Sequence of chain 1.B:
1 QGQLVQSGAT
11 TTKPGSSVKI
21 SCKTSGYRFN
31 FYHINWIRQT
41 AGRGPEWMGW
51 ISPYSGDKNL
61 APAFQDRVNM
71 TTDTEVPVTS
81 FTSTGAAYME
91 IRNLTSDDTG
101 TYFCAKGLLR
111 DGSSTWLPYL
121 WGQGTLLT

Sequence of chain 1.A:
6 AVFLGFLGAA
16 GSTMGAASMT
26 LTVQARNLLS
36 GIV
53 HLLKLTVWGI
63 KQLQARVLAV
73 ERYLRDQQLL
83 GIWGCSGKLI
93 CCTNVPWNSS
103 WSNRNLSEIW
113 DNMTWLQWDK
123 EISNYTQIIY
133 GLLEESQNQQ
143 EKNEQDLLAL

Binding-site contacts:
Ligand atom C8 contacts residue LEU108 of chain 1.B at 3.2 Å (hydrophobic).
Ligand atom C1 contacts residue GLU110 of chain 1.A at 4.4 Å.
Ligand atom C8 contacts residue GLU110 of chain 1.A at 4.4 Å.
Ligand atom C1 contacts residue MET115 of chain 1.A at 4.4 Å (hydrophobic).
Ligand atom C3 contacts residue ARG106 of chain 1.A at 3.9 Å.
Ligand atom C2 contacts residue ASN114 of chain 1.A at 2.5 Å.
Ligand atom C6 contacts residue GLN119 of chain 1.A at 4.3 Å.
Ligand atom O5 contacts residue MET115 of chain 1.A at 3.7 Å.
Ligand atom C1 contacts residue TYR32 of chain 1.B at 3.5 Å (hydrophobic).
Ligand atom O5 contacts residue TYR32 of chain 1.B at 4.3 Å.
Ligand atom C1 contacts residue ARG106 of chain 1.A at 4.0 Å.
Ligand atom O3 contacts residue ARG106 of chain 1.A at 4.1 Å.
Ligand atom O5 contacts residue GLN119 of chain 1.A at 4.3 Å.
Ligand atom C5 contacts residue ASN114 of chain 1.A at 3.7 Å.
Ligand atom N2 contacts residue LEU108 of chain 1.B at 4.3 Å.
Ligand atom C1 contacts residue ASN114 of chain 1.A at 1.4 Å.
Ligand atom O7 contacts residue GLU110 of chain 1.A at 3.5 Å.
Ligand atom C2 contacts residue TYR32 of chain 1.B at 4.3 Å (hydrophobic).
Ligand atom N2 contacts residue ASN114 of chain 1.A at 2.9 Å (h-bond).
Ligand atom C7 contacts residue ASN114 of chain 1.A at 3.8 Å.
Ligand atom C7 contacts residue LEU108 of chain 1.B at 4.3 Å (hydrophobic).
Ligand atom C7 contacts residue GLU110 of chain 1.A at 4.0 Å.
Ligand atom C4 contacts residue ASN114 of chain 1.A at 4.2 Å.
Ligand atom C4 contacts residue ARG106 of chain 1.A at 3.4 Å.
Ligand atom O4 contacts residue GLN1 of chain 1.B at 3.9 Å.
Ligand atom O4 contacts residue ARG106 of chain 1.A at 3.9 Å.
Ligand atom O7 contacts residue PRO59 of chain 1.C at 4.0 Å.
Ligand atom C8 contacts residue LEU109 of chain 1.B at 3.7 Å (hydrophobic).
Ligand atom O5 contacts residue ARG106 of chain 1.A at 3.5 Å (salt-bridge).
Ligand atom C2 contacts residue ARG106 of chain 1.A at 3.6 Å.
Ligand atom N2 contacts residue TYR32 of chain 1.B at 4.3 Å.
Ligand atom C5 contacts residue ARG106 of chain 1.A at 3.9 Å.
Ligand atom O5 contacts residue ASN114 of chain 1.A at 2.4 Å (h-bond).
Ligand atom O6 contacts residue ARG106 of chain 1.A at 3.2 Å (salt-bridge).
Ligand atom C6 contacts residue ARG106 of chain 1.A at 3.4 Å.
Ligand atom C3 contacts residue ASN114 of chain 1.A at 3.8 Å.
Ligand atom O7 contacts residue ARG106 of chain 1.A at 4.3 Å.
Ligand atom O7 contacts residue ASN114 of chain 1.A at 4.3 Å.

Sequence of chain 1.C:
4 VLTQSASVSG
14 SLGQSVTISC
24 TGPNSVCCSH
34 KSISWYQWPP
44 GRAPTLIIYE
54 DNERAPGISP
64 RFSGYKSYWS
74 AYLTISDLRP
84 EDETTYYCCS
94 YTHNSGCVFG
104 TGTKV

This protein binds this small molecule.
Small molecule (SMILES): CC(=O)N[C@@H]1[C@@H](O)[C@H](O)[C@@H](CO)O[C@H]1O